The protein below binds the small molecule below.
Small molecule (SMILES): CC(=O)N[C@@H]1[C@@H](O)[C@H](O)[C@@H](CO)O[C@H]1O

Sequence of chain 1.C:
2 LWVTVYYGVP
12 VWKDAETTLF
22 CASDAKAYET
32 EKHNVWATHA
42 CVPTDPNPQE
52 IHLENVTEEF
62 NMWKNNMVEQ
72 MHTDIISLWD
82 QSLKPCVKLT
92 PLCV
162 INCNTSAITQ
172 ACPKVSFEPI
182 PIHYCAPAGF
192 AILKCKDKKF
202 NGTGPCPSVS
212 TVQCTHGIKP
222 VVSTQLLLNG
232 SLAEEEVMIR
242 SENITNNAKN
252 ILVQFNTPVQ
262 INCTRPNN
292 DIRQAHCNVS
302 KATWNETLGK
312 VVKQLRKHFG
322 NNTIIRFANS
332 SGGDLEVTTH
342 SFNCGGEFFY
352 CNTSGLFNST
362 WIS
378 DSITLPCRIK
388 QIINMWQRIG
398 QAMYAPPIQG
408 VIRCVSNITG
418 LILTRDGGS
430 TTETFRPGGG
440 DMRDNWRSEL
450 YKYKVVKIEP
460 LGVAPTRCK

Binding-site contacts:
Ligand atom C2 contacts residue ASN306 of chain 1.C at 2.5 Å.
Ligand atom C3 contacts residue ASN306 of chain 1.C at 3.8 Å.
Ligand atom O7 contacts residue ASN306 of chain 1.C at 4.3 Å.
Ligand atom C5 contacts residue ASN306 of chain 1.C at 3.7 Å.
Ligand atom C4 contacts residue ASN306 of chain 1.C at 4.3 Å.
Ligand atom C1 contacts residue ASN306 of chain 1.C at 1.4 Å.
Ligand atom N2 contacts residue ASN306 of chain 1.C at 2.9 Å (h-bond).
Ligand atom O5 contacts residue ASN306 of chain 1.C at 2.4 Å (h-bond).
Ligand atom C7 contacts residue ASN306 of chain 1.C at 3.9 Å.